Sequence of chain 1.B:
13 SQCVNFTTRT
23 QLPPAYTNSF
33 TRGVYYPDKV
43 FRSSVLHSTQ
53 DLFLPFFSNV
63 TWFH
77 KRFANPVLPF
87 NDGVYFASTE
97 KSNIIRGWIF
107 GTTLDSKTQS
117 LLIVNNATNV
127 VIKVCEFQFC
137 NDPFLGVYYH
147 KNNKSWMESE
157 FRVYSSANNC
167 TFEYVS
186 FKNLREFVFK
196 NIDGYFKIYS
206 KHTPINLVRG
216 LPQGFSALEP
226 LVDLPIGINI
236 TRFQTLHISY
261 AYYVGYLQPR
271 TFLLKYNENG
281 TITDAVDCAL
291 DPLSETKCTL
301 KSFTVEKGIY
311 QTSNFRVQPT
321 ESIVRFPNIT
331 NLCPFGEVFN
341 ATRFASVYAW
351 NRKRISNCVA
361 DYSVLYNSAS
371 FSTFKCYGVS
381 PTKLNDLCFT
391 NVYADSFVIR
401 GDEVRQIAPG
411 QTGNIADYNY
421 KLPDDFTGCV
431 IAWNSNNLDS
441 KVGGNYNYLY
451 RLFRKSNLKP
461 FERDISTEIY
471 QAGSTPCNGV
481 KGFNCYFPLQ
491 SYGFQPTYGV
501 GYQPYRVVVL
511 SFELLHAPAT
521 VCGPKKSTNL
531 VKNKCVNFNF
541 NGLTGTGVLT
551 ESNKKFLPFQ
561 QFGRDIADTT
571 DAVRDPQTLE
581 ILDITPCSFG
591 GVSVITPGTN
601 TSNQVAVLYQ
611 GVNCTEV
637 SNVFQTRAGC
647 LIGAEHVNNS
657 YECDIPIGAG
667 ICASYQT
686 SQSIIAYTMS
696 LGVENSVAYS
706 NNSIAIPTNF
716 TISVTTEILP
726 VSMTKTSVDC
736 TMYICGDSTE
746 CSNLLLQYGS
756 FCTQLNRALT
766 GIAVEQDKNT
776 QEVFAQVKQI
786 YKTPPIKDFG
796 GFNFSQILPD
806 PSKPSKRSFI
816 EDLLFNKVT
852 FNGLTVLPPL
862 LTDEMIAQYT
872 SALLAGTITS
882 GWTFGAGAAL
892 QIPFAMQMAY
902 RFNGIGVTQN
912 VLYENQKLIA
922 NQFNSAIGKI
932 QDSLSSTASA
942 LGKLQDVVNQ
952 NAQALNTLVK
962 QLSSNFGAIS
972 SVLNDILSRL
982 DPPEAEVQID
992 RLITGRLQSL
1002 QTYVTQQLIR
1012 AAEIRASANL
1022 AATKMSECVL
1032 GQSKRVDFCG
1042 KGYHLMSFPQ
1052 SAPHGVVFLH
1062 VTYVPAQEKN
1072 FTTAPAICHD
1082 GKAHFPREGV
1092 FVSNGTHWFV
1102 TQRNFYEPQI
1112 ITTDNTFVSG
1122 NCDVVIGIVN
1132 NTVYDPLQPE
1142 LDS

A protein and the small-molecule ligand that binds it are described below.
Small molecule (SMILES): CC(=O)N[C@@H]1[C@@H](O)[C@H](O)[C@@H](CO)O[C@H]1O

Binding-site contacts:
Ligand atom C8 contacts residue GLN641 of chain 1.B at 4.2 Å.
Ligand atom N2 contacts residue ASN613 of chain 1.B at 2.9 Å (h-bond).
Ligand atom C1 contacts residue ASN613 of chain 1.B at 1.4 Å.
Ligand atom C5 contacts residue ASN613 of chain 1.B at 3.7 Å.
Ligand atom C4 contacts residue ASN613 of chain 1.B at 4.2 Å.
Ligand atom O5 contacts residue ASN613 of chain 1.B at 2.4 Å (h-bond).
Ligand atom C2 contacts residue ASN613 of chain 1.B at 2.4 Å.
Ligand atom C7 contacts residue ASN613 of chain 1.B at 4.0 Å.
Ligand atom C3 contacts residue ASN613 of chain 1.B at 3.8 Å.